Sequence of chain 1.A:
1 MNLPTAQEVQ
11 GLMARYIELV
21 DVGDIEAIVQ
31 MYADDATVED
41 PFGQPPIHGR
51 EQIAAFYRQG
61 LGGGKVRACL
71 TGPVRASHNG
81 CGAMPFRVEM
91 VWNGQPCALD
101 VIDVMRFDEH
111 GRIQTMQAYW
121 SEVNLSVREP

Binding-site contacts:
Ligand atom C12 contacts residue GLY60 of chain 1.A at 3.8 Å.
Ligand atom C15 contacts residue TRP120 of chain 1.A at 3.9 Å (hydrophobic).
Ligand atom C18 contacts residue GLY60 of chain 1.A at 4.0 Å.
Ligand atom C6 contacts residue ASP40 of chain 1.A at 3.2 Å.
Ligand atom C1 contacts residue VAL20 of chain 1.A at 4.2 Å (hydrophobic).
Ligand atom C16 contacts residue MET90 of chain 1.A at 4.3 Å (hydrophobic).
Ligand atom C7 contacts residue LEU99 of chain 1.A at 4.1 Å (hydrophobic).
Ligand atom C4 contacts residue PHE86 of chain 1.A at 3.8 Å (hydrophobic).
Ligand atom C13 contacts residue GLY60 of chain 1.A at 4.5 Å.
Ligand atom C3 contacts residue PHE86 of chain 1.A at 3.8 Å (hydrophobic).
Ligand atom C16 contacts residue LEU99 of chain 1.A at 4.2 Å (hydrophobic).
Ligand atom O1 contacts residue ASP103 of chain 1.A at 2.5 Å (salt-bridge).
Ligand atom C17 contacts residue MET90 of chain 1.A at 4.2 Å (hydrophobic).
Ligand atom O2 contacts residue MET90 of chain 1.A at 3.5 Å.
Ligand atom C14 contacts residue LEU99 of chain 1.A at 4.0 Å (hydrophobic).
Ligand atom C12 contacts residue VAL66 of chain 1.A at 4.4 Å (hydrophobic).
Ligand atom C12 contacts residue VAL88 of chain 1.A at 3.9 Å (hydrophobic).
Ligand atom C11 contacts residue LEU61 of chain 1.A at 4.2 Å (hydrophobic).
Ligand atom C7 contacts residue ASP40 of chain 1.A at 4.1 Å.
Ligand atom C3 contacts residue TYR16 of chain 1.A at 3.2 Å (hydrophobic).
Ligand atom C15 contacts residue LEU99 of chain 1.A at 3.7 Å (hydrophobic).
Ligand atom C19 contacts residue PHE56 of chain 1.A at 3.8 Å (hydrophobic).
Ligand atom C9 contacts residue VAL88 of chain 1.A at 4.3 Å (hydrophobic).
Ligand atom C7 contacts residue TRP120 of chain 1.A at 3.5 Å (hydrophobic).
Ligand atom C4 contacts residue ASP103 of chain 1.A at 3.8 Å.
Ligand atom C11 contacts residue VAL88 of chain 1.A at 4.3 Å (hydrophobic).
Ligand atom C2 contacts residue VAL20 of chain 1.A at 4.1 Å (hydrophobic).
Ligand atom C11 contacts residue GLY60 of chain 1.A at 4.0 Å.
Ligand atom O1 contacts residue TYR16 of chain 1.A at 2.6 Å (h-bond).
Ligand atom C2 contacts residue TYR16 of chain 1.A at 3.2 Å (hydrophobic).
Ligand atom O1 contacts residue PHE86 of chain 1.A at 3.5 Å.
Ligand atom C2 contacts residue TYR57 of chain 1.A at 4.2 Å (hydrophobic).
Ligand atom C6 contacts residue TRP120 of chain 1.A at 3.5 Å (hydrophobic).
Ligand atom C5 contacts residue ASP40 of chain 1.A at 4.3 Å.
Ligand atom C3 contacts residue ASP103 of chain 1.A at 3.5 Å.
Ligand atom C4 contacts residue TYR16 of chain 1.A at 4.5 Å (hydrophobic).

The small molecule below binds the protein below.
Small molecule (SMILES): C[C@]12CCC(=O)C=C1CC[C@@H]1[C@@H]2CC[C@]2(C)C(=O)CC[C@@H]12